Binding-site contacts:
Ligand atom C4 contacts residue ASN214 of chain 1.B at 4.2 Å.
Ligand atom N2 contacts residue ASN214 of chain 1.B at 2.8 Å (h-bond).
Ligand atom O7 contacts residue ASN214 of chain 1.B at 3.7 Å.
Ligand atom C3 contacts residue ASN214 of chain 1.B at 3.8 Å.
Ligand atom C8 contacts residue HIS190 of chain 1.B at 4.4 Å.
Ligand atom C7 contacts residue ASN214 of chain 1.B at 3.5 Å.
Ligand atom C5 contacts residue ASN214 of chain 1.B at 3.7 Å.
Ligand atom C2 contacts residue ASN214 of chain 1.B at 2.4 Å.
Ligand atom O5 contacts residue ASN214 of chain 1.B at 2.4 Å (h-bond).
Ligand atom C1 contacts residue ASN214 of chain 1.B at 1.4 Å.

Sequence of chain 1.B:
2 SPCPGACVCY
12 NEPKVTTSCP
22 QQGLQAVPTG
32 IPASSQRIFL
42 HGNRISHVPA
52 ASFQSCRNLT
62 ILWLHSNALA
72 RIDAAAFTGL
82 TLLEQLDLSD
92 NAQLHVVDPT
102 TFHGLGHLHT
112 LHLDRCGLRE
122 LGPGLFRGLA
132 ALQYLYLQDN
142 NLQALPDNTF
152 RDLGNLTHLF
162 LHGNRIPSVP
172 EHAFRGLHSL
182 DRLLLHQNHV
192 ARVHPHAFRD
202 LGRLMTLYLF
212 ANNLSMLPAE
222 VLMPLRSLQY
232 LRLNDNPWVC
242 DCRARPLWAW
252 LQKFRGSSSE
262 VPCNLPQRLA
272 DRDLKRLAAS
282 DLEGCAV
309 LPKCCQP

A protein and the small-molecule ligand that binds it are described below.
Small molecule (SMILES): CC(=O)N[C@@H]1[C@@H](O)[C@H](O)[C@@H](CO)O[C@H]1O